This small molecule binds to this protein.
Small molecule (SMILES): O=c1[nH]c(=O)c2nc[nH]c2[nH]1

Sequence of chain 1.C:
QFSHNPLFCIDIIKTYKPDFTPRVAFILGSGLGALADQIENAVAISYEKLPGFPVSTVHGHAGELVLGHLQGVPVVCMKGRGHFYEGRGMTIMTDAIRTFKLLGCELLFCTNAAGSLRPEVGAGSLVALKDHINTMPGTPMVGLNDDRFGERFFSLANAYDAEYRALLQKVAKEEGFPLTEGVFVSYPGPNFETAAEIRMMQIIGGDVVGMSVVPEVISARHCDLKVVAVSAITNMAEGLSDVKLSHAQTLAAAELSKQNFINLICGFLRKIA

Binding-site contacts:
Ligand atom O6 contacts residue PHE196 of chain 1.C at 4.1 Å.
Ligand atom N1 contacts residue PHE196 of chain 1.C at 3.9 Å.
Ligand atom C6 contacts residue GLU197 of chain 1.C at 3.6 Å.
Ligand atom C4 contacts residue ALA118 of chain 1.C at 4.1 Å (hydrophobic).
Ligand atom N9 contacts residue ALA117 of chain 1.C at 3.4 Å (h-bond).
Ligand atom C2 contacts residue MET215 of chain 1.C at 4.2 Å (hydrophobic).
Ligand atom N9 contacts residue ALA118 of chain 1.C at 3.6 Å.
Ligand atom C8 contacts residue THR238 of chain 1.C at 3.2 Å.
Ligand atom C2 contacts residue GLY214 of chain 1.C at 3.7 Å.
Ligand atom N1 contacts residue GLU197 of chain 1.C at 2.8 Å (salt-bridge).
Ligand atom N3 contacts residue VAL213 of chain 1.C at 3.8 Å.
Ligand atom C4 contacts residue VAL213 of chain 1.C at 4.1 Å (hydrophobic).
Ligand atom O2 contacts residue GLY214 of chain 1.C at 3.4 Å.
Ligand atom O6 contacts residue GLU197 of chain 1.C at 3.4 Å (salt-bridge).
Ligand atom N7 contacts residue ASN239 of chain 1.C at 2.9 Å (h-bond).
Ligand atom C8 contacts residue THR254 of chain 1.C at 3.9 Å.
Ligand atom N7 contacts residue GLY119 of chain 1.C at 3.8 Å.
Ligand atom C4 contacts residue GLY119 of chain 1.C at 4.0 Å.
Ligand atom O6 contacts residue ASN239 of chain 1.C at 3.6 Å (h-bond).
Ligand atom N3 contacts residue GLY214 of chain 1.C at 3.5 Å.
Ligand atom N3 contacts residue MET215 of chain 1.C at 3.9 Å.
Ligand atom C5 contacts residue ASN239 of chain 1.C at 4.1 Å.
Ligand atom C8 contacts residue ASN239 of chain 1.C at 3.5 Å.
Ligand atom N1 contacts residue VAL213 of chain 1.C at 4.1 Å.
Ligand atom N7 contacts residue ALA118 of chain 1.C at 3.7 Å.
Ligand atom C2 contacts residue GLU197 of chain 1.C at 3.2 Å.
Ligand atom C5 contacts residue GLY119 of chain 1.C at 3.8 Å.
Ligand atom C8 contacts residue ALA118 of chain 1.C at 3.5 Å (hydrophobic).
Ligand atom O6 contacts residue LEU249 of chain 1.C at 3.3 Å.
Ligand atom C8 contacts residue GLY119 of chain 1.C at 4.0 Å.
Ligand atom C8 contacts residue ALA117 of chain 1.C at 4.2 Å (hydrophobic).
Ligand atom C5 contacts residue PHE196 of chain 1.C at 4.0 Å (hydrophobic).
Ligand atom C6 contacts residue PHE196 of chain 1.C at 3.9 Å (hydrophobic).
Ligand atom C5 contacts residue ALA118 of chain 1.C at 4.1 Å (hydrophobic).
Ligand atom O2 contacts residue VAL213 of chain 1.C at 3.8 Å.
Ligand atom N7 contacts residue THR238 of chain 1.C at 3.6 Å.
Ligand atom O2 contacts residue GLU197 of chain 1.C at 2.5 Å (salt-bridge).
Ligand atom O2 contacts residue MET215 of chain 1.C at 3.5 Å.
Ligand atom C2 contacts residue VAL213 of chain 1.C at 3.8 Å (hydrophobic).
Ligand atom N9 contacts residue GLY119 of chain 1.C at 4.1 Å.